A protein and the small-molecule ligand that binds it are described below.
Small molecule (SMILES): CC(C)C[C@H](NC(=O)[C@H](CO)NC(=O)[C@H](C)NC(=O)[C@@H]1CCCN1)C(=O)N[C@@H](COP(=O)(O)O)C(=O)N[C@@H](CO)C(=O)N1CCC[C@H]1C=O

Sequence of chain 1.D:
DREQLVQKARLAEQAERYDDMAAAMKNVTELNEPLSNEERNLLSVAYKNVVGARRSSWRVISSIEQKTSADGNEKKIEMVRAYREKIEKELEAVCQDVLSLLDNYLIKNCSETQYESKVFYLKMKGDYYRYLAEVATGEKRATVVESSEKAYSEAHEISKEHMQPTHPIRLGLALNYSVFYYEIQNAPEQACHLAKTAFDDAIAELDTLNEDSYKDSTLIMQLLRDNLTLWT

Binding-site contacts:
Ligand atom OG contacts residue TYR184 of chain 1.D at 3.8 Å.
Ligand atom CB contacts residue GLU185 of chain 1.D at 3.4 Å.
Ligand atom O3P contacts residue TYR133 of chain 1.D at 3.8 Å.
Ligand atom OG contacts residue TRP233 of chain 1.D at 2.9 Å (h-bond).
Ligand atom O3P contacts residue ARG57 of chain 1.D at 2.8 Å (salt-bridge).
Ligand atom N contacts residue GLU185 of chain 1.D at 3.7 Å.
Ligand atom OG contacts residue GLY174 of chain 1.D at 3.5 Å.
Ligand atom N contacts residue ASN178 of chain 1.D at 2.9 Å (h-bond).
Ligand atom N contacts residue LEU232 of chain 1.D at 3.8 Å.
Ligand atom C contacts residue ASN229 of chain 1.D at 3.8 Å.
Ligand atom C contacts residue LEU177 of chain 1.D at 3.6 Å (hydrophobic).
Ligand atom C contacts residue LEU232 of chain 1.D at 3.7 Å (hydrophobic).
Ligand atom OG contacts residue ASN178 of chain 1.D at 3.4 Å (h-bond).
Ligand atom CB contacts residue TRP233 of chain 1.D at 3.9 Å (hydrophobic).
Ligand atom O3P contacts residue LYS50 of chain 1.D at 2.7 Å (salt-bridge).
Ligand atom O1P contacts residue ARG132 of chain 1.D at 2.8 Å (salt-bridge).
Ligand atom O1P contacts residue TYR133 of chain 1.D at 2.6 Å (h-bond).
Ligand atom CA contacts residue ASN229 of chain 1.D at 3.6 Å.
Ligand atom C contacts residue ASN178 of chain 1.D at 3.6 Å.
Ligand atom O contacts residue LEU177 of chain 1.D at 3.5 Å.
Ligand atom CA contacts residue ASN178 of chain 1.D at 3.4 Å.
Ligand atom N contacts residue LEU177 of chain 1.D at 3.5 Å.
Ligand atom P contacts residue TYR133 of chain 1.D at 3.8 Å.
Ligand atom O1P contacts residue LYS50 of chain 1.D at 3.8 Å.
Ligand atom O2P contacts residue ARG57 of chain 1.D at 2.9 Å (salt-bridge).
Ligand atom CD1 contacts residue LEU225 of chain 1.D at 3.6 Å (hydrophobic).
Ligand atom O contacts residue LEU225 of chain 1.D at 3.7 Å.
Ligand atom C contacts residue ASN229 of chain 1.D at 3.8 Å.
Ligand atom N contacts residue LEU232 of chain 1.D at 3.9 Å.
Ligand atom CD contacts residue LEU225 of chain 1.D at 3.7 Å (hydrophobic).
Ligand atom O contacts residue ASN229 of chain 1.D at 2.8 Å (h-bond).
Ligand atom P contacts residue ARG57 of chain 1.D at 3.7 Å.
Ligand atom N contacts residue ASN229 of chain 1.D at 2.9 Å (h-bond).
Ligand atom OG contacts residue LEU177 of chain 1.D at 3.8 Å.
Ligand atom O contacts residue VAL181 of chain 1.D at 3.3 Å.
Ligand atom OG contacts residue GLU185 of chain 1.D at 2.6 Å (salt-bridge).
Ligand atom CB contacts residue ASN178 of chain 1.D at 3.3 Å.
Ligand atom O2P contacts residue ARG132 of chain 1.D at 2.8 Å (salt-bridge).
Ligand atom O contacts residue LEU232 of chain 1.D at 3.8 Å.
Ligand atom P contacts residue ARG132 of chain 1.D at 3.8 Å.